A protein and the small-molecule ligand that binds it are described below.
Small molecule (SMILES): O=C(O)[C@@H]1CS[C@H]2CS[C@H](CS)N21

Sequence of chain 1.B:
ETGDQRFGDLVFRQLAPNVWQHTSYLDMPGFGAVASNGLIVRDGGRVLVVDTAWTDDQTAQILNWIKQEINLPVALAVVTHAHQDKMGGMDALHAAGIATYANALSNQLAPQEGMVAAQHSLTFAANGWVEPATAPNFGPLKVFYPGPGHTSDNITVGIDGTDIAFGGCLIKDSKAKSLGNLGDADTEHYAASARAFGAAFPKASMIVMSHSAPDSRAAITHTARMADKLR

Binding-site contacts:
Ligand atom S01 contacts residue ZN1 of chain 1.I at 2.4 Å.
Ligand atom S01 contacts residue CYS184 of chain 1.B at 3.8 Å.
Ligand atom C09 contacts residue HIS226 of chain 1.B at 4.2 Å.
Ligand atom S01 contacts residue HIS165 of chain 1.B at 3.2 Å (h-bond).
Ligand atom C03 contacts residue ZN1 of chain 1.H at 3.8 Å.
Ligand atom S01 contacts residue HIS226 of chain 1.B at 3.7 Å.
Ligand atom C02 contacts residue ZN1 of chain 1.I at 3.2 Å.
Ligand atom C05 contacts residue MET43 of chain 1.B at 4.2 Å (hydrophobic).
Ligand atom S01 contacts residue HIS98 of chain 1.B at 3.6 Å.
Ligand atom C03 contacts residue TRP69 of chain 1.B at 4.2 Å (hydrophobic).
Ligand atom C02 contacts residue HIS98 of chain 1.B at 3.5 Å.
Ligand atom C08 contacts residue HIS226 of chain 1.B at 3.4 Å.
Ligand atom C12 contacts residue HIS226 of chain 1.B at 3.9 Å.
Ligand atom N07 contacts residue HIS226 of chain 1.B at 4.3 Å.
Ligand atom C03 contacts residue ASP100 of chain 1.B at 3.9 Å.
Ligand atom S01 contacts residue HIS96 of chain 1.B at 4.1 Å.
Ligand atom S04 contacts residue MET43 of chain 1.B at 4.4 Å.
Ligand atom O10 contacts residue HIS226 of chain 1.B at 4.0 Å.
Ligand atom C08 contacts residue ZN1 of chain 1.H at 4.0 Å.
Ligand atom S04 contacts residue TRP69 of chain 1.B at 4.0 Å.
Ligand atom S01 contacts residue ASP100 of chain 1.B at 3.7 Å.
Ligand atom O11 contacts residue HIS165 of chain 1.B at 4.5 Å.
Ligand atom C12 contacts residue VAL49 of chain 1.B at 3.8 Å (hydrophobic).
Ligand atom N07 contacts residue ZN1 of chain 1.H at 4.3 Å.
Ligand atom S13 contacts residue VAL49 of chain 1.B at 4.2 Å.
Ligand atom C02 contacts residue ZN1 of chain 1.H at 3.5 Å.
Ligand atom C02 contacts residue ASP100 of chain 1.B at 3.6 Å.
Ligand atom S13 contacts residue MET43 of chain 1.B at 3.7 Å.
Ligand atom S01 contacts residue ZN1 of chain 1.H at 2.4 Å.
Ligand atom C03 contacts residue HIS226 of chain 1.B at 4.3 Å.